Sequence of chain 2.A:
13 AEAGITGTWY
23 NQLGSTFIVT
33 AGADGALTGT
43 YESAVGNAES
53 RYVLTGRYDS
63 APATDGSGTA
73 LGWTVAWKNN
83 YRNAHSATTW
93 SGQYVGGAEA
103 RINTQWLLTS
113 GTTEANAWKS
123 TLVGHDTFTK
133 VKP

Sequence of chain 1.B:
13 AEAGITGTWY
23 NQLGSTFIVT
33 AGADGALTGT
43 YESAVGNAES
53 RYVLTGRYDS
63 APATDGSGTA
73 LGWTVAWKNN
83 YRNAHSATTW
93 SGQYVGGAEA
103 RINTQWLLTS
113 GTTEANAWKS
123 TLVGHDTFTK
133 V

Binding-site contacts:
Ligand atom C9 contacts residue VAL47 of chain 2.A at 3.4 Å (hydrophobic).
Ligand atom C3 contacts residue ASP128 of chain 2.A at 3.8 Å.
Ligand atom C6 contacts residue THR90 of chain 2.A at 3.8 Å.
Ligand atom N3 contacts residue SER45 of chain 2.A at 3.8 Å.
Ligand atom N3 contacts residue ASP128 of chain 2.A at 3.9 Å.
Ligand atom N1 contacts residue TRP92 of chain 2.A at 3.7 Å.
Ligand atom N1 contacts residue LEU25 of chain 2.A at 3.8 Å.
Ligand atom C8 contacts residue VAL47 of chain 2.A at 3.8 Å (hydrophobic).
Ligand atom C3 contacts residue LEU25 of chain 2.A at 3.5 Å (hydrophobic).
Ligand atom N2 contacts residue SER45 of chain 2.A at 3.0 Å (h-bond).
Ligand atom C2 contacts residue TRP120 of chain 1.B at 3.7 Å (hydrophobic).
Ligand atom C6 contacts residue TRP108 of chain 2.A at 3.5 Å (hydrophobic).
Ligand atom N1 contacts residue ASP128 of chain 2.A at 3.0 Å (salt-bridge).
Ligand atom C5 contacts residue TRP108 of chain 2.A at 3.9 Å (hydrophobic).
Ligand atom C7 contacts residue VAL47 of chain 2.A at 3.1 Å (hydrophobic).
Ligand atom C10 contacts residue TRP79 of chain 2.A at 3.4 Å (hydrophobic).
Ligand atom O11 contacts residue ASN49 of chain 2.A at 2.8 Å (h-bond).
Ligand atom C3 contacts residue SER45 of chain 2.A at 3.8 Å.
Ligand atom C4 contacts residue VAL47 of chain 2.A at 3.6 Å (hydrophobic).
Ligand atom N3 contacts residue ASN23 of chain 2.A at 3.0 Å (h-bond).
Ligand atom N2 contacts residue VAL47 of chain 2.A at 3.5 Å.
Ligand atom N3 contacts residue SER27 of chain 2.A at 2.8 Å (h-bond).
Ligand atom C4 contacts residue TRP120 of chain 1.B at 3.8 Å (hydrophobic).
Ligand atom C10 contacts residue ASN49 of chain 2.A at 3.4 Å.
Ligand atom O11 contacts residue GLY48 of chain 2.A at 3.3 Å.
Ligand atom C3 contacts residue TYR43 of chain 2.A at 3.6 Å (hydrophobic).
Ligand atom C9 contacts residue ALA50 of chain 2.A at 3.8 Å (hydrophobic).
Ligand atom S1 contacts residue TRP79 of chain 2.A at 3.7 Å.
Ligand atom S1 contacts residue THR90 of chain 2.A at 3.4 Å (h-bond).
Ligand atom C11 contacts residue ASN49 of chain 2.A at 3.6 Å.
Ligand atom C7 contacts residue SER45 of chain 2.A at 3.2 Å.
Ligand atom C9 contacts residue GLY48 of chain 2.A at 3.9 Å.
Ligand atom N2 contacts residue LEU25 of chain 2.A at 3.6 Å.
Ligand atom C8 contacts residue TRP79 of chain 2.A at 3.8 Å (hydrophobic).
Ligand atom N3 contacts residue TYR43 of chain 2.A at 2.7 Å (h-bond).
Ligand atom O12 contacts residue SER88 of chain 2.A at 2.8 Å (h-bond).
Ligand atom C9 contacts residue TRP79 of chain 2.A at 3.8 Å (hydrophobic).
Ligand atom C3 contacts residue SER27 of chain 2.A at 3.8 Å.
Ligand atom C11 contacts residue SER88 of chain 2.A at 3.9 Å.
Ligand atom O12 contacts residue ALA86 of chain 2.A at 3.8 Å.

The protein below binds the small molecule below.
Small molecule (SMILES): N=C1N[C@H]2[C@H](CS[C@H]2CCCCC(=O)O)N1